Binding-site contacts:
Ligand atom C1 contacts residue ALA194 of chain 1.C at 3.5 Å (hydrophobic).
Ligand atom C2 contacts residue ALA194 of chain 1.B at 3.5 Å (hydrophobic).
Ligand atom C4 contacts residue TYR198 of chain 1.C at 4.2 Å (hydrophobic).
Ligand atom C2 contacts residue ALA194 of chain 1.C at 3.4 Å (hydrophobic).
Ligand atom C3 contacts residue ASN195 of chain 1.C at 3.7 Å.
Ligand atom C3 contacts residue GLU193 of chain 1.C at 3.6 Å.
Ligand atom C2 contacts residue ASN195 of chain 1.C at 3.9 Å.
Ligand atom C1 contacts residue ASN195 of chain 1.B at 4.4 Å.
Ligand atom OH contacts residue GLU193 of chain 1.C at 3.7 Å.
Ligand atom C1 contacts residue ALA194 of chain 1.B at 3.7 Å (hydrophobic).
Ligand atom OH contacts residue LYS250 of chain 1.C at 4.5 Å.
Ligand atom C3 contacts residue TYR198 of chain 1.C at 4.3 Å (hydrophobic).
Ligand atom C4 contacts residue GLU193 of chain 1.C at 2.8 Å.
Ligand atom C1 contacts residue GLU193 of chain 1.B at 4.0 Å.
Ligand atom C4 contacts residue LYS250 of chain 1.C at 4.4 Å.
Ligand atom C1 contacts residue ASN195 of chain 1.C at 4.4 Å.
Ligand atom C2 contacts residue GLU193 of chain 1.C at 3.7 Å.

This small molecule binds to this protein.
Small molecule (SMILES): CCCCO

Sequence of chain 1.B:
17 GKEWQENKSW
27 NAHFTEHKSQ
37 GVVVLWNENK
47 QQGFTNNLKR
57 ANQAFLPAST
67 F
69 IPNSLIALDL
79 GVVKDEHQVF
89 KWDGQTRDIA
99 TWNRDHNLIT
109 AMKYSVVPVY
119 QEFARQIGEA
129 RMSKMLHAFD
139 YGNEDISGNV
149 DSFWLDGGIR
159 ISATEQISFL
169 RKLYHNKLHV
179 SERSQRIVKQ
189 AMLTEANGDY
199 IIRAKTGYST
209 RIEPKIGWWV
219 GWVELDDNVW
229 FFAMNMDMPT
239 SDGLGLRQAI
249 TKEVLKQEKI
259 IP

Sequence of chain 1.C:
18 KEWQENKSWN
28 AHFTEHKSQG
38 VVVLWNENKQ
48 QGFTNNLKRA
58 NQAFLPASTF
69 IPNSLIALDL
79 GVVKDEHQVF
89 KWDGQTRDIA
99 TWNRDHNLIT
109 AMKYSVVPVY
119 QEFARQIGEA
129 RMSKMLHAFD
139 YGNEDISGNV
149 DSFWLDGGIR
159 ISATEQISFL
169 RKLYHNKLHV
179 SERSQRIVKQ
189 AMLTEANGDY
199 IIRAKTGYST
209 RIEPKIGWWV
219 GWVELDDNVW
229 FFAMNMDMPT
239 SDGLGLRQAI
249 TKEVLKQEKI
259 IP